Binding-site contacts:
Ligand atom N1 contacts residue GLY151 of chain 1.B at 3.3 Å (h-bond).
Ligand atom N contacts residue FAD1 of chain 1.G at 3.8 Å.
Ligand atom C8 contacts residue PHE179 of chain 1.A at 4.0 Å (hydrophobic).
Ligand atom C contacts residue FAD1 of chain 1.G at 3.5 Å.
Ligand atom N3 contacts residue FAD1 of chain 1.G at 3.1 Å (h-bond).
Ligand atom O contacts residue GLY151 of chain 1.B at 3.4 Å.
Ligand atom C1 contacts residue PHE179 of chain 1.A at 3.8 Å (hydrophobic).
Ligand atom O3 contacts residue TRP106 of chain 1.B at 3.2 Å.
Ligand atom O contacts residue GLY150 of chain 1.B at 4.1 Å.
Ligand atom C contacts residue PHE179 of chain 1.A at 3.5 Å (hydrophobic).
Ligand atom O4 contacts residue PHE127 of chain 1.A at 3.8 Å.
Ligand atom O1 contacts residue PHE107 of chain 1.B at 3.6 Å.
Ligand atom N contacts residue PHE179 of chain 1.A at 3.8 Å.
Ligand atom C3 contacts residue GLY150 of chain 1.B at 3.4 Å.
Ligand atom O4 contacts residue FAD1 of chain 1.G at 2.8 Å.
Ligand atom N6 contacts residue FAD1 of chain 1.G at 3.7 Å.
Ligand atom C1 contacts residue FAD1 of chain 1.G at 3.6 Å.
Ligand atom N contacts residue ASN162 of chain 1.B at 3.6 Å (h-bond).
Ligand atom O3 contacts residue PHE179 of chain 1.A at 3.4 Å.
Ligand atom C2 contacts residue FAD1 of chain 1.G at 4.0 Å.
Ligand atom C9 contacts residue FAD1 of chain 1.G at 3.1 Å.
Ligand atom N1 contacts residue GLY150 of chain 1.B at 2.8 Å (h-bond).
Ligand atom O2 contacts residue GLY151 of chain 1.B at 3.4 Å.
Ligand atom C5 contacts residue FAD1 of chain 1.G at 3.7 Å.
Ligand atom O contacts residue MET155 of chain 1.B at 3.5 Å (h-bond).
Ligand atom O2 contacts residue FAD1 of chain 1.G at 3.8 Å.
Ligand atom O1 contacts residue FAD1 of chain 1.G at 3.9 Å.
Ligand atom C3 contacts residue GLY151 of chain 1.B at 3.3 Å.
Ligand atom O3 contacts residue FAD1 of chain 1.G at 3.4 Å (h-bond).
Ligand atom C4 contacts residue FAD1 of chain 1.G at 4.0 Å.
Ligand atom C4 contacts residue ILE129 of chain 1.A at 3.9 Å (hydrophobic).
Ligand atom C2 contacts residue GLY151 of chain 1.B at 3.9 Å.
Ligand atom O2 contacts residue ASN162 of chain 1.B at 2.8 Å (h-bond).
Ligand atom C8 contacts residue FAD1 of chain 1.G at 3.3 Å.
Ligand atom O1 contacts residue PHE179 of chain 1.A at 3.2 Å.
Ligand atom C7 contacts residue ILE129 of chain 1.A at 3.7 Å (hydrophobic).
Ligand atom C5 contacts residue ILE129 of chain 1.A at 4.1 Å (hydrophobic).
Ligand atom O2 contacts residue TYR156 of chain 1.B at 4.0 Å.
Ligand atom O1 contacts residue ASN162 of chain 1.B at 3.0 Å (h-bond).
Ligand atom C2 contacts residue GLY150 of chain 1.B at 4.1 Å.

Sequence of chain 1.B:
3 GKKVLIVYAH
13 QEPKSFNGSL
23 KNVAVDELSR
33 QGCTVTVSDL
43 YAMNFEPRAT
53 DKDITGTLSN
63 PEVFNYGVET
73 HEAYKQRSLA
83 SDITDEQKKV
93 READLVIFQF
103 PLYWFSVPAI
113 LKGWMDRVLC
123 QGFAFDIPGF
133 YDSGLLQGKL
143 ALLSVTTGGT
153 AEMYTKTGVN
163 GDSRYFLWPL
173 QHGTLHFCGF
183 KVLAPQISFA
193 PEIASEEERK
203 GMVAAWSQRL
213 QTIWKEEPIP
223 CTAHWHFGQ

Sequence of chain 1.A:
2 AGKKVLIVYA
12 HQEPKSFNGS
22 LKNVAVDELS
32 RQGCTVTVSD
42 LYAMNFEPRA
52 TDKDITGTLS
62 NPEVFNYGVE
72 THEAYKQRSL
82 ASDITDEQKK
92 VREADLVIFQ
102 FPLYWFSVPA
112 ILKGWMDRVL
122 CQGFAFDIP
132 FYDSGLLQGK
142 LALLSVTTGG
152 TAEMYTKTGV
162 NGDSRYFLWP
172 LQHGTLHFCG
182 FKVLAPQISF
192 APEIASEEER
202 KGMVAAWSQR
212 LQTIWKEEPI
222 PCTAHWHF

A small-molecule ligand and the protein it binds are described below.
Small molecule (SMILES): NC(=O)c1cc(N2CC2)c([N+](=O)[O-])cc1[N+](=O)[O-]